Binding-site contacts:
Ligand atom C12 contacts residue THR63 of chain 1.A at 3.6 Å.
Ligand atom C13 contacts residue THR63 of chain 1.A at 3.8 Å.
Ligand atom O16 contacts residue GLY61 of chain 1.A at 4.4 Å.
Ligand atom N7 contacts residue HIS62 of chain 1.A at 3.3 Å.
Ligand atom N1 contacts residue HIS62 of chain 1.A at 3.7 Å.
Ligand atom C8 contacts residue HIS62 of chain 1.A at 3.4 Å.
Ligand atom C11 contacts residue HIS62 of chain 1.A at 4.1 Å.
Ligand atom C15 contacts residue GLY61 of chain 1.A at 4.5 Å.
Ligand atom C14 contacts residue HIS62 of chain 1.A at 3.8 Å.
Ligand atom N7 contacts residue GLU88 of chain 1.A at 3.3 Å (salt-bridge).
Ligand atom N10 contacts residue HIS62 of chain 1.A at 3.4 Å.
Ligand atom N3 contacts residue GLU88 of chain 1.A at 2.8 Å (salt-bridge).
Ligand atom C6 contacts residue THR63 of chain 1.A at 4.2 Å.
Ligand atom C2 contacts residue HIS62 of chain 1.A at 3.5 Å.
Ligand atom N3 contacts residue THR63 of chain 1.A at 3.4 Å (h-bond).
Ligand atom N3 contacts residue HIS62 of chain 1.A at 3.2 Å.
Ligand atom C6 contacts residue HIS62 of chain 1.A at 3.4 Å.
Ligand atom C14 contacts residue THR63 of chain 1.A at 3.2 Å.
Ligand atom C4 contacts residue THR63 of chain 1.A at 4.3 Å.
Ligand atom C4 contacts residue HIS62 of chain 1.A at 3.2 Å.
Ligand atom C2 contacts residue GLU88 of chain 1.A at 3.5 Å.
Ligand atom C12 contacts residue HIS62 of chain 1.A at 3.8 Å.
Ligand atom C2 contacts residue THR63 of chain 1.A at 2.8 Å.
Ligand atom N9 contacts residue HIS62 of chain 1.A at 3.4 Å (h-bond).
Ligand atom O16 contacts residue THR63 of chain 1.A at 4.0 Å.
Ligand atom N1 contacts residue THR63 of chain 1.A at 3.2 Å (h-bond).
Ligand atom C5 contacts residue HIS62 of chain 1.A at 3.3 Å.
Ligand atom C13 contacts residue HIS62 of chain 1.A at 3.6 Å.
Ligand atom O16 contacts residue HIS62 of chain 1.A at 4.2 Å.
Ligand atom C4 contacts residue GLU88 of chain 1.A at 3.7 Å.
Ligand atom C15 contacts residue HIS62 of chain 1.A at 3.8 Å.

This small molecule binds to this protein.
Small molecule (SMILES): C/C(=C\CNc1ncnc2[nH]cnc12)CO

Sequence of chain 1.A:
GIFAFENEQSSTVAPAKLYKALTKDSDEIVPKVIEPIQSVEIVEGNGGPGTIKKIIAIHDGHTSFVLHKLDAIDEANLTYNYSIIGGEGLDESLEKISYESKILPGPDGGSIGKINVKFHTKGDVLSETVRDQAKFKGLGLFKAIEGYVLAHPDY